Sequence of chain 1.B:
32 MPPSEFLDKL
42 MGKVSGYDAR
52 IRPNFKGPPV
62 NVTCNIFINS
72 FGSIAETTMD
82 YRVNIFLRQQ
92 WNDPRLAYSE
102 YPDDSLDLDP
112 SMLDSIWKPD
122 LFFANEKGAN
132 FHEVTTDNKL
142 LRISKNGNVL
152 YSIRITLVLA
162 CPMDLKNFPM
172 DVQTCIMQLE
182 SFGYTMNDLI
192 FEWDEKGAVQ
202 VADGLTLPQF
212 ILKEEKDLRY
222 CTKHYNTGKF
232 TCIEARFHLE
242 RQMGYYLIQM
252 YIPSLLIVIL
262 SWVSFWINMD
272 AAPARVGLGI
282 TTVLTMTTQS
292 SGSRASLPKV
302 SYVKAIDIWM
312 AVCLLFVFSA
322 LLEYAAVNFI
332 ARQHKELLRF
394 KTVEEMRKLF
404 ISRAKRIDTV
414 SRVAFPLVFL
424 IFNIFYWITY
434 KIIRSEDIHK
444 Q

Binding-site contacts:
Ligand atom O3 contacts residue ASN62 of chain 1.B at 3.6 Å (h-bond).
Ligand atom O7 contacts residue PRO59 of chain 1.B at 4.0 Å.
Ligand atom C3 contacts residue ASN62 of chain 1.B at 4.2 Å.
Ligand atom O3 contacts residue ILE191 of chain 1.B at 3.7 Å.
Ligand atom C6 contacts residue PRO60 of chain 1.B at 3.9 Å (hydrophobic).
Ligand atom C1 contacts residue ASN62 of chain 1.B at 3.4 Å.
Ligand atom O6 contacts residue PRO60 of chain 1.B at 3.2 Å (h-bond).
Ligand atom C6 contacts residue PRO59 of chain 1.B at 3.7 Å (hydrophobic).
Ligand atom O5 contacts residue ASN62 of chain 1.B at 2.5 Å (h-bond).
Ligand atom O6 contacts residue ASN62 of chain 1.B at 2.5 Å (h-bond).
Ligand atom C5 contacts residue ASN62 of chain 1.B at 3.5 Å.
Ligand atom O6 contacts residue PRO59 of chain 1.B at 4.2 Å.
Ligand atom C2 contacts residue ASN62 of chain 1.B at 3.8 Å.
Ligand atom C6 contacts residue ASN62 of chain 1.B at 3.4 Å.

A protein and the small-molecule ligand that binds it are described below.
Small molecule (SMILES): CC(=O)N[C@H]1CO[C@H](CO)[C@@H](O[C@@H]2O[C@H](CO)[C@@H](O)[C@H](O)[C@H]2NC=O)[C@@H]1O